Sequence of chain 1.B:
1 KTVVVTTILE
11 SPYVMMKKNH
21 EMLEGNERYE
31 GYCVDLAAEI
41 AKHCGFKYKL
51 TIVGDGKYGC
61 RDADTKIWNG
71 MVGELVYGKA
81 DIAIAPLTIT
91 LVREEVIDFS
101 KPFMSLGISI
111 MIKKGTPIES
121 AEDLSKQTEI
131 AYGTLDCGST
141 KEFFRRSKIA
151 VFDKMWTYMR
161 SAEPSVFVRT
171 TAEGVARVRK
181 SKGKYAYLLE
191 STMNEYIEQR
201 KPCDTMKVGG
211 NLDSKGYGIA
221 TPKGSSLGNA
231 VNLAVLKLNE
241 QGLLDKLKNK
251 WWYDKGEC

A protein and the small-molecule ligand that binds it are described below.
Small molecule (SMILES): N[C@@H](CCC(=O)O)C(=O)O

Binding-site contacts:
Ligand atom N contacts residue TYR217 of chain 1.B at 3.8 Å.
Ligand atom CD contacts residue LEU135 of chain 1.B at 4.0 Å (hydrophobic).
Ligand atom CA contacts residue GLU190 of chain 1.B at 3.4 Å.
Ligand atom CG contacts residue TYR58 of chain 1.B at 4.2 Å (hydrophobic).
Ligand atom CB contacts residue TYR58 of chain 1.B at 3.5 Å (hydrophobic).
Ligand atom OE1 contacts residue GLU190 of chain 1.B at 3.9 Å.
Ligand atom CA contacts residue SER139 of chain 1.B at 3.3 Å.
Ligand atom OXT contacts residue TYR58 of chain 1.B at 3.6 Å.
Ligand atom OXT contacts residue LEU87 of chain 1.B at 3.5 Å.
Ligand atom CD contacts residue THR140 of chain 1.B at 3.3 Å.
Ligand atom CA contacts residue TYR58 of chain 1.B at 4.1 Å (hydrophobic).
Ligand atom OXT contacts residue PRO86 of chain 1.B at 3.7 Å.
Ligand atom CB contacts residue LEU135 of chain 1.B at 3.9 Å (hydrophobic).
Ligand atom OE2 contacts residue GLY138 of chain 1.B at 3.6 Å.
Ligand atom N contacts residue SER139 of chain 1.B at 4.0 Å.
Ligand atom CA contacts residue PRO86 of chain 1.B at 4.1 Å (hydrophobic).
Ligand atom CG contacts residue LEU135 of chain 1.B at 3.6 Å (hydrophobic).
Ligand atom C contacts residue ARG93 of chain 1.B at 3.4 Å.
Ligand atom OE2 contacts residue THR140 of chain 1.B at 3.1 Å (h-bond).
Ligand atom CA contacts residue THR88 of chain 1.B at 3.4 Å.
Ligand atom OXT contacts residue SER139 of chain 1.B at 4.1 Å.
Ligand atom N contacts residue TYR58 of chain 1.B at 4.2 Å.
Ligand atom OE2 contacts residue LEU135 of chain 1.B at 4.2 Å.
Ligand atom C contacts residue TYR58 of chain 1.B at 3.8 Å (hydrophobic).
Ligand atom OE1 contacts residue THR140 of chain 1.B at 2.7 Å (h-bond).
Ligand atom C contacts residue SER139 of chain 1.B at 3.4 Å.
Ligand atom OE2 contacts residue SER139 of chain 1.B at 3.2 Å (h-bond).
Ligand atom O contacts residue GLY138 of chain 1.B at 3.3 Å.
Ligand atom N contacts residue THR88 of chain 1.B at 2.8 Å (h-bond).
Ligand atom O contacts residue TYR58 of chain 1.B at 3.5 Å.
Ligand atom CB contacts residue GLU190 of chain 1.B at 4.2 Å.
Ligand atom N contacts residue GLU190 of chain 1.B at 2.9 Å (salt-bridge).
Ligand atom O contacts residue SER139 of chain 1.B at 2.8 Å (h-bond).
Ligand atom OXT contacts residue THR88 of chain 1.B at 2.9 Å (h-bond).
Ligand atom OXT contacts residue ARG93 of chain 1.B at 2.8 Å (salt-bridge).
Ligand atom O contacts residue ARG93 of chain 1.B at 2.7 Å (salt-bridge).
Ligand atom C contacts residue THR88 of chain 1.B at 3.7 Å.
Ligand atom N contacts residue PRO86 of chain 1.B at 3.0 Å (h-bond).
Ligand atom CG contacts residue GLU190 of chain 1.B at 3.7 Å.
Ligand atom CD contacts residue GLU190 of chain 1.B at 4.0 Å.